Sequence of chain 1.C:
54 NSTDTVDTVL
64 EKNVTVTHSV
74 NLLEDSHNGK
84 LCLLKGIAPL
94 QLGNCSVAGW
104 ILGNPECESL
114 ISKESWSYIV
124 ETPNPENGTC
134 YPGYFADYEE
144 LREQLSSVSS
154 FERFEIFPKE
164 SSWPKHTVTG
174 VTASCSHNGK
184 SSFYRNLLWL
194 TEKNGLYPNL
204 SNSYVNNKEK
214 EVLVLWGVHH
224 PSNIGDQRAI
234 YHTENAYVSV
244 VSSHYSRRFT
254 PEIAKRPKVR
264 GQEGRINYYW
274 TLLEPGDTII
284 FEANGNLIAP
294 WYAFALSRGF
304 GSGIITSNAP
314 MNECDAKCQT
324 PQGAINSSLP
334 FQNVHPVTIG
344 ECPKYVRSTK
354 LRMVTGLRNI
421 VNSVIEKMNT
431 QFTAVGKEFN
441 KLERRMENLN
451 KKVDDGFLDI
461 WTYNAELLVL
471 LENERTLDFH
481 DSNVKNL

Binding-site contacts:
Ligand atom O7 contacts residue ASP318 of chain 1.C at 3.5 Å (salt-bridge).
Ligand atom O5 contacts residue ASN329 of chain 1.C at 2.4 Å (h-bond).
Ligand atom O7 contacts residue ASN329 of chain 1.C at 4.0 Å.
Ligand atom C5 contacts residue ASN329 of chain 1.C at 3.6 Å.
Ligand atom C4 contacts residue ASN329 of chain 1.C at 4.2 Å.
Ligand atom C3 contacts residue ASN329 of chain 1.C at 3.7 Å.
Ligand atom C7 contacts residue ASN329 of chain 1.C at 3.6 Å.
Ligand atom C8 contacts residue ALA319 of chain 1.C at 3.8 Å (hydrophobic).
Ligand atom C2 contacts residue ASN329 of chain 1.C at 2.4 Å.
Ligand atom C8 contacts residue ASP318 of chain 1.C at 2.4 Å.
Ligand atom C7 contacts residue ASP318 of chain 1.C at 3.4 Å.
Ligand atom N2 contacts residue ASN329 of chain 1.C at 2.8 Å (h-bond).
Ligand atom C1 contacts residue ASN329 of chain 1.C at 1.4 Å.

A protein and the small-molecule ligand that binds it are described below.
Small molecule (SMILES): CC(=O)N[C@@H]1[C@@H](O)[C@H](O)[C@@H](CO)O[C@H]1O